This small molecule binds to this protein.
Small molecule (SMILES): CC(=O)N[C@@H]1[C@@H](O)[C@H](O)[C@@H](CO)O[C@H]1O

Binding-site contacts:
Ligand atom C6 contacts residue TYR57 of chain 1.B at 3.7 Å (hydrophobic).
Ligand atom C3 contacts residue ASN59 of chain 1.B at 3.8 Å.
Ligand atom C5 contacts residue ASN59 of chain 1.B at 3.7 Å.
Ligand atom N2 contacts residue ASN59 of chain 1.B at 3.3 Å (h-bond).
Ligand atom C1 contacts residue TYR57 of chain 1.B at 3.6 Å (hydrophobic).
Ligand atom O5 contacts residue ASN59 of chain 1.B at 2.4 Å (h-bond).
Ligand atom C2 contacts residue ASN59 of chain 1.B at 2.5 Å.
Ligand atom O5 contacts residue TYR57 of chain 1.B at 3.2 Å.
Ligand atom C5 contacts residue TYR57 of chain 1.B at 3.7 Å (hydrophobic).
Ligand atom C4 contacts residue ASN59 of chain 1.B at 4.1 Å.
Ligand atom O3 contacts residue ASN59 of chain 1.B at 4.4 Å.
Ligand atom O7 contacts residue SER61 of chain 1.B at 3.4 Å.
Ligand atom O6 contacts residue TYR57 of chain 1.B at 4.1 Å.
Ligand atom C1 contacts residue ASN59 of chain 1.B at 1.4 Å.
Ligand atom C7 contacts residue ASN59 of chain 1.B at 4.3 Å.
Ligand atom O7 contacts residue ASN59 of chain 1.B at 4.4 Å.

Sequence of chain 1.B:
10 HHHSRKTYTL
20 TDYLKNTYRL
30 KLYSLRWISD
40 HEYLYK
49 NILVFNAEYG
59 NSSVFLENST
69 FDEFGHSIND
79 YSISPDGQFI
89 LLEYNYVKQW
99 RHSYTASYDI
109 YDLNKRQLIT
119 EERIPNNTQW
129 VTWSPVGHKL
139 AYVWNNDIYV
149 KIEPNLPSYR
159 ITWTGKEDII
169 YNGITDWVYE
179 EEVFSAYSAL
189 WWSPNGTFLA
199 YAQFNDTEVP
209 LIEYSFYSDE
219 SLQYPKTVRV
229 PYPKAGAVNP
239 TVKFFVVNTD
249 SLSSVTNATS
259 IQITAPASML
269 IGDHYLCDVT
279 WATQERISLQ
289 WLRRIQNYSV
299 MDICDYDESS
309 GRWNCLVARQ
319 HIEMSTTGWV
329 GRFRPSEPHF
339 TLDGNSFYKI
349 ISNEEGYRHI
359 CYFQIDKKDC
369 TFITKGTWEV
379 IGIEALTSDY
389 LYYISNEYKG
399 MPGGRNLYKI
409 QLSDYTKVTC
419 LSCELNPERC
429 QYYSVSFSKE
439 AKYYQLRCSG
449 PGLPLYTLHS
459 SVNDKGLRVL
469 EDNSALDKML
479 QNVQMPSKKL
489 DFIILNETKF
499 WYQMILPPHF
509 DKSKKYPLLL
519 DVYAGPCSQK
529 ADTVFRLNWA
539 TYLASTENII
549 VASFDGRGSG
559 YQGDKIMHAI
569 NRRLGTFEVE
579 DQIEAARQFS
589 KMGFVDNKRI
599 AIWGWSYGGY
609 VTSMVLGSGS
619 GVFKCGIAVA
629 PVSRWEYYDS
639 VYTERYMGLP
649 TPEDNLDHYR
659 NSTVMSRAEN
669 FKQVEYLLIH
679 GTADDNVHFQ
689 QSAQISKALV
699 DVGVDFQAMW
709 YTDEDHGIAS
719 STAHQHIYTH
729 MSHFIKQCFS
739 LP